Binding-site contacts:
Ligand atom C2 contacts residue ASN721 of chain 1.C at 2.5 Å.
Ligand atom O6 contacts residue THR748 of chain 1.C at 2.6 Å (h-bond).
Ligand atom C1 contacts residue ASN721 of chain 1.C at 1.4 Å.
Ligand atom O6 contacts residue ASN721 of chain 1.C at 4.0 Å.
Ligand atom C3 contacts residue ASN721 of chain 1.C at 3.7 Å.
Ligand atom C8 contacts residue TYR217 of chain 1.C at 4.3 Å (hydrophobic).
Ligand atom C7 contacts residue ASN721 of chain 1.C at 3.4 Å.
Ligand atom N2 contacts residue ASN721 of chain 1.C at 3.2 Å (h-bond).
Ligand atom C5 contacts residue ASN721 of chain 1.C at 3.3 Å.
Ligand atom O7 contacts residue TYR217 of chain 1.C at 4.4 Å.
Ligand atom C6 contacts residue ASN721 of chain 1.C at 3.1 Å.
Ligand atom C7 contacts residue TYR249 of chain 1.C at 4.3 Å (hydrophobic).
Ligand atom C4 contacts residue ASN721 of chain 1.C at 3.9 Å.
Ligand atom C6 contacts residue THR748 of chain 1.C at 3.9 Å.
Ligand atom O5 contacts residue ASN721 of chain 1.C at 2.5 Å (h-bond).
Ligand atom C8 contacts residue ASN721 of chain 1.C at 4.2 Å.
Ligand atom O7 contacts residue TYR249 of chain 1.C at 3.1 Å (h-bond).
Ligand atom O7 contacts residue ASN721 of chain 1.C at 3.1 Å (h-bond).

Sequence of chain 1.C:
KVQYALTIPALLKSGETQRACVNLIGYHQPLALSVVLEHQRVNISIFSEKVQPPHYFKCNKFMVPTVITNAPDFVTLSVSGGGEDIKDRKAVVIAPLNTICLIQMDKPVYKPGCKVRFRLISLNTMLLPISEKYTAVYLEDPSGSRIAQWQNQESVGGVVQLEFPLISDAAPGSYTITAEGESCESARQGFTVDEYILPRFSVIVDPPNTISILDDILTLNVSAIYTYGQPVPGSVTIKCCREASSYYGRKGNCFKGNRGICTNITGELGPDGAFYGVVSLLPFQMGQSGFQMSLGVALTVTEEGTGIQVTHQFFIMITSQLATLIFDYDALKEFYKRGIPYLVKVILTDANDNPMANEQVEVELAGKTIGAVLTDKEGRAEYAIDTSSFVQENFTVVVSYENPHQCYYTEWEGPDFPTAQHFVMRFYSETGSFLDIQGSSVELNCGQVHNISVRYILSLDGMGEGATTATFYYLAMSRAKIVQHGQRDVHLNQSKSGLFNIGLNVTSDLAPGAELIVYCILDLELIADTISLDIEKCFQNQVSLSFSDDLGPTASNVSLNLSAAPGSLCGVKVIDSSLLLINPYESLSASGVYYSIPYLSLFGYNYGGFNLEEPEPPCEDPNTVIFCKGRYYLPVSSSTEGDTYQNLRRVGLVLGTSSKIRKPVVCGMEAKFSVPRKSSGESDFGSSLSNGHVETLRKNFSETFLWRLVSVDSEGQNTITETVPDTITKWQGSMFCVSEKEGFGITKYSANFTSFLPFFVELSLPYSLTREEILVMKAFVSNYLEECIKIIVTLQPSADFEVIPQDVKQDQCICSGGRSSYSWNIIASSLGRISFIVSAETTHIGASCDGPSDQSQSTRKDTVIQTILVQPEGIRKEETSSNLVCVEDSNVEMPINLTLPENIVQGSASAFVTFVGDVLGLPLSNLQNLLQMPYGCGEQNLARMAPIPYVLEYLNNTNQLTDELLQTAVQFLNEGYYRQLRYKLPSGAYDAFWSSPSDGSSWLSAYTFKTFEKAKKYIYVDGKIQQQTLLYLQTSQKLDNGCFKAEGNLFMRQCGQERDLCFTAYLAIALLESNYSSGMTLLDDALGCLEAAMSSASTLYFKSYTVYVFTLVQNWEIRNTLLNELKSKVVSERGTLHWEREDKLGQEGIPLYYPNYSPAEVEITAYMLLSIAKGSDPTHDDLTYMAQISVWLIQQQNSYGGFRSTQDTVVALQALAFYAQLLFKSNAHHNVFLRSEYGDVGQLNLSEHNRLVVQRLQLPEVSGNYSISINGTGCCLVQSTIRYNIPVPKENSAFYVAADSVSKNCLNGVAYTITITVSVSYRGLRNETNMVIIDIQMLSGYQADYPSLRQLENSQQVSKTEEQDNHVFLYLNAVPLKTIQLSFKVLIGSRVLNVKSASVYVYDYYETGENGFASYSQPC

This protein binds this small molecule.
Small molecule (SMILES): CC(=O)N[C@@H]1[C@@H](O)[C@H](O)[C@@H](CO)O[C@H]1O